Binding-site contacts:
Ligand atom C3 contacts residue TYR347 of chain 1.A at 4.0 Å (hydrophobic).
Ligand atom C5 contacts residue LEU289 of chain 1.A at 3.7 Å (hydrophobic).
Ligand atom C5 contacts residue LEU361 of chain 1.A at 3.8 Å (hydrophobic).
Ligand atom C1 contacts residue LEU289 of chain 1.A at 4.4 Å (hydrophobic).
Ligand atom F1 contacts residue PHE359 of chain 1.A at 4.3 Å.
Ligand atom F1 contacts residue LEU361 of chain 1.A at 4.4 Å.
Ligand atom O1 contacts residue THR102 of chain 1.A at 2.7 Å (h-bond).
Ligand atom O1 contacts residue GLU101 of chain 1.A at 3.7 Å.
Ligand atom O1 contacts residue LEU361 of chain 1.A at 4.5 Å.
Ligand atom C2 contacts residue LEU361 of chain 1.A at 3.8 Å (hydrophobic).
Ligand atom C4 contacts residue PHE359 of chain 1.A at 4.3 Å (hydrophobic).
Ligand atom C6 contacts residue LEU361 of chain 1.A at 3.8 Å (hydrophobic).
Ligand atom C5 contacts residue PHE359 of chain 1.A at 3.6 Å (hydrophobic).
Ligand atom C5 contacts residue VAL105 of chain 1.A at 3.9 Å (hydrophobic).
Ligand atom C3 contacts residue LEU361 of chain 1.A at 3.8 Å (hydrophobic).
Ligand atom C2 contacts residue THR102 of chain 1.A at 3.8 Å.
Ligand atom C2 contacts residue GLY293 of chain 1.A at 3.4 Å.
Ligand atom C6 contacts residue LEU289 of chain 1.A at 4.2 Å (hydrophobic).
Ligand atom C2 contacts residue TYR292 of chain 1.A at 4.1 Å (hydrophobic).
Ligand atom O1 contacts residue LYS98 of chain 1.A at 3.2 Å (salt-bridge).
Ligand atom C4 contacts residue LEU289 of chain 1.A at 3.5 Å (hydrophobic).
Ligand atom O1 contacts residue GLY293 of chain 1.A at 3.6 Å.
Ligand atom C1 contacts residue LEU361 of chain 1.A at 3.8 Å (hydrophobic).
Ligand atom C6 contacts residue PHE359 of chain 1.A at 3.8 Å (hydrophobic).
Ligand atom C6 contacts residue VAL105 of chain 1.A at 4.3 Å (hydrophobic).
Ligand atom C1 contacts residue GLY293 of chain 1.A at 4.0 Å.
Ligand atom C1 contacts residue GLU101 of chain 1.A at 4.5 Å.
Ligand atom C1 contacts residue THR102 of chain 1.A at 3.4 Å.
Ligand atom C4 contacts residue MET288 of chain 1.A at 4.3 Å (hydrophobic).
Ligand atom O1 contacts residue ARG360 of chain 1.A at 4.4 Å.
Ligand atom C2 contacts residue LEU289 of chain 1.A at 4.3 Å (hydrophobic).
Ligand atom C6 contacts residue THR102 of chain 1.A at 3.9 Å.
Ligand atom C3 contacts residue LEU289 of chain 1.A at 3.9 Å (hydrophobic).
Ligand atom C3 contacts residue MET288 of chain 1.A at 4.2 Å (hydrophobic).
Ligand atom F1 contacts residue MET288 of chain 1.A at 3.1 Å.
Ligand atom C6 contacts residue GLU101 of chain 1.A at 4.2 Å.
Ligand atom F1 contacts residue LEU180 of chain 1.A at 3.9 Å.
Ligand atom F1 contacts residue LEU289 of chain 1.A at 3.8 Å.
Ligand atom C4 contacts residue LEU361 of chain 1.A at 3.8 Å (hydrophobic).

This small molecule binds to this protein.
Small molecule (SMILES): Oc1ccc(F)cc1

Sequence of chain 1.A:
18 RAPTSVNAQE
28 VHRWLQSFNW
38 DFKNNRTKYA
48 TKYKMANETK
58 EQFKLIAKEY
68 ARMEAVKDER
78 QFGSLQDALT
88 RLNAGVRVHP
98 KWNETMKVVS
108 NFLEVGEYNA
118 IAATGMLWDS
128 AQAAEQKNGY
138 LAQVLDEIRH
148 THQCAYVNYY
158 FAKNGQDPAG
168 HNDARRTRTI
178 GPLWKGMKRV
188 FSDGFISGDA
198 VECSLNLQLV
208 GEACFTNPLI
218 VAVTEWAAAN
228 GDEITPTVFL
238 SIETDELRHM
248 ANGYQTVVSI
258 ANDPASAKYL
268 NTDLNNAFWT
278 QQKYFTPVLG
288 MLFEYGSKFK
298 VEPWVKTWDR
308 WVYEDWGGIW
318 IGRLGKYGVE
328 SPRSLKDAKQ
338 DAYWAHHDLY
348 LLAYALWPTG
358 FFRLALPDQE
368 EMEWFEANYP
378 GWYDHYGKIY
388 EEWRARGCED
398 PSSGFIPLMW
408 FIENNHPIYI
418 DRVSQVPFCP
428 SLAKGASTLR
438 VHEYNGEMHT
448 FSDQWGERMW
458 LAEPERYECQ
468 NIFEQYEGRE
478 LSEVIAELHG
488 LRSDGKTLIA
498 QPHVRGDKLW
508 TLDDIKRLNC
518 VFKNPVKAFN